This protein binds this small molecule.
Small molecule (SMILES): C[C@@H]1NC(=O)[C@H](C[C@@](C)(O)CO)NC(=O)[C@@H]2CC3=c4ccccc4=NC3SC[C@H](NC(=O)[C@@H]([C@H](C)O)NC1=O)C(=O)N1C[C@H](O)C[C@H]1C(=O)N[C@@H](C)C(=O)N2

Sequence of chain 1.D:
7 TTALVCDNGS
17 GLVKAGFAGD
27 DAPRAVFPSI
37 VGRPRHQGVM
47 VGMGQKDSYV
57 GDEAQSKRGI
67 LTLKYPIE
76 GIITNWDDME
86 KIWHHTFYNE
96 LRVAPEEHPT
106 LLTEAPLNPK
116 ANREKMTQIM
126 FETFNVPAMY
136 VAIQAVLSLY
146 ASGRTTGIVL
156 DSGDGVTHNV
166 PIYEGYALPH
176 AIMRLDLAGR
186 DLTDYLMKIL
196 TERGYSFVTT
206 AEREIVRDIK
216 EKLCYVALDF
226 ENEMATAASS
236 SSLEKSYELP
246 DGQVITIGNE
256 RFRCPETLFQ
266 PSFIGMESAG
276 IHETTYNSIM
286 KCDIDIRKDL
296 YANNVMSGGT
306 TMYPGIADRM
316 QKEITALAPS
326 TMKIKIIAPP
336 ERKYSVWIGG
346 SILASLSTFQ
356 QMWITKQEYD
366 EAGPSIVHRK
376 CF

Sequence of chain 1.H:
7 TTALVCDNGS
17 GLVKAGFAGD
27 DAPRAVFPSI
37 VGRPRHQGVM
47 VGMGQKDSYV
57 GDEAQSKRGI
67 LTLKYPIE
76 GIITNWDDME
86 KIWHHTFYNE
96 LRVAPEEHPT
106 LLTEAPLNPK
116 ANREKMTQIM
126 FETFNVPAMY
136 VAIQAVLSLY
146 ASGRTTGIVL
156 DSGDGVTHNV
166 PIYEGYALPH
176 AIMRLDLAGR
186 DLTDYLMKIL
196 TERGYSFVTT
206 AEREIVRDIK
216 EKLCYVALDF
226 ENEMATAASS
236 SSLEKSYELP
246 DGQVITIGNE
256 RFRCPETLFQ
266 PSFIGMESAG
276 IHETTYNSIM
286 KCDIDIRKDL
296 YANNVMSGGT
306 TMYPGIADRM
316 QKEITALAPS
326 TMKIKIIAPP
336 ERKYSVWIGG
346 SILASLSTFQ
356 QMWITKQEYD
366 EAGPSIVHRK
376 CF

Binding-site contacts:
Ligand atom CE2 contacts residue SER201 of chain 1.D at 3.7 Å.
Ligand atom NE1 contacts residue ASP181 of chain 1.F at 3.1 Å (salt-bridge).
Ligand atom SG contacts residue ASP181 of chain 1.F at 3.6 Å (salt-bridge).
Ligand atom CZ3 contacts residue GLY199 of chain 1.D at 3.7 Å.
Ligand atom CH2 contacts residue PRO114 of chain 1.F at 3.7 Å (hydrophobic).
Ligand atom O contacts residue ILE77 of chain 1.F at 3.9 Å.
Ligand atom CG2 contacts residue ARG292 of chain 1.H at 3.7 Å.
Ligand atom CA contacts residue GLY199 of chain 1.D at 3.6 Å.
Ligand atom CD2 contacts residue ILE77 of chain 1.F at 3.6 Å (hydrophobic).
Ligand atom CB contacts residue TYR200 of chain 1.D at 3.5 Å (hydrophobic).
Ligand atom CG contacts residue SER201 of chain 1.D at 3.6 Å.
Ligand atom O contacts residue SER201 of chain 1.D at 3.7 Å.
Ligand atom CH2 contacts residue LEU112 of chain 1.F at 3.7 Å (hydrophobic).
Ligand atom CB contacts residue GLU74 of chain 1.F at 3.5 Å.
Ligand atom NE1 contacts residue SER201 of chain 1.D at 3.7 Å.
Ligand atom CH2 contacts residue THR196 of chain 1.D at 3.8 Å.
Ligand atom CZ3 contacts residue THR196 of chain 1.D at 4.0 Å.
Ligand atom CE2 contacts residue ILE77 of chain 1.F at 3.9 Å (hydrophobic).
Ligand atom CD2 contacts residue GLY199 of chain 1.D at 4.0 Å.
Ligand atom CB contacts residue GLY199 of chain 1.D at 3.0 Å.
Ligand atom CB contacts residue GLY199 of chain 1.D at 3.9 Å.
Ligand atom CB contacts residue SER201 of chain 1.D at 3.9 Å.
Ligand atom CZ3 contacts residue ILE77 of chain 1.F at 3.7 Å (hydrophobic).
Ligand atom O2 contacts residue ARG198 of chain 1.D at 4.0 Å.
Ligand atom CD1 contacts residue SER201 of chain 1.D at 3.7 Å.
Ligand atom CB contacts residue GLU207 of chain 1.D at 3.3 Å.
Ligand atom CZ2 contacts residue ARG179 of chain 1.F at 3.6 Å.
Ligand atom CH2 contacts residue ILE77 of chain 1.F at 4.0 Å (hydrophobic).
Ligand atom CD1 contacts residue ASP181 of chain 1.F at 3.8 Å.
Ligand atom CE3 contacts residue ILE77 of chain 1.F at 3.5 Å (hydrophobic).
Ligand atom CD2 contacts residue SER201 of chain 1.D at 3.7 Å.
Ligand atom CZ3 contacts residue PRO114 of chain 1.F at 3.4 Å (hydrophobic).
Ligand atom CB contacts residue LEU244 of chain 1.D at 4.0 Å (hydrophobic).
Ligand atom CA contacts residue SER201 of chain 1.D at 3.5 Å.
Ligand atom N contacts residue GLY199 of chain 1.D at 3.3 Å (h-bond).
Ligand atom CE3 contacts residue GLY199 of chain 1.D at 3.2 Å.
Ligand atom OG1 contacts residue GLU207 of chain 1.D at 2.6 Å (salt-bridge).
Ligand atom CZ2 contacts residue LEU112 of chain 1.F at 4.0 Å (hydrophobic).
Ligand atom C contacts residue GLY199 of chain 1.D at 3.7 Å.
Ligand atom O contacts residue GLU74 of chain 1.F at 3.8 Å.

Sequence of chain 1.F:
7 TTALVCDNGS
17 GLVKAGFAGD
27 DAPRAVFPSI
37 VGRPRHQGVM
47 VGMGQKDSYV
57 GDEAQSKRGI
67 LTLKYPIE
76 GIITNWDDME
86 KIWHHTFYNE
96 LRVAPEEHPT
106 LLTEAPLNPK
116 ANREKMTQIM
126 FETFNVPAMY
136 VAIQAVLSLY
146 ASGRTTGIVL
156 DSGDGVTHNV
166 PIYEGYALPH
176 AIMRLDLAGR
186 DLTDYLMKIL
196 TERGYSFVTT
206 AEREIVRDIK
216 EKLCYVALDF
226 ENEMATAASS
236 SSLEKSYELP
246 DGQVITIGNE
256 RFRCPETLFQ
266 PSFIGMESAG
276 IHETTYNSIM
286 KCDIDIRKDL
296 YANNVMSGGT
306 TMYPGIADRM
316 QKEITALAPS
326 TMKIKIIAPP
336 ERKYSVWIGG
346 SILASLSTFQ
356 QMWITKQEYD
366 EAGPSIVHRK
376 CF